A small-molecule ligand and the protein it binds are described below.
Small molecule (SMILES): CC(=O)N[C@H]1[C@H](O[C@H]2[C@H](O)[C@@H](NC(C)=O)CO[C@@H]2CO)O[C@H](CO)[C@@H](O)[C@@H]1O

Binding-site contacts:
Ligand atom C7 contacts residue SER398 of chain 1.D at 3.5 Å.
Ligand atom C4 contacts residue ASN371 of chain 1.D at 3.9 Å.
Ligand atom N2 contacts residue ASN371 of chain 1.D at 2.6 Å (h-bond).
Ligand atom C7 contacts residue ASN371 of chain 1.D at 3.1 Å.
Ligand atom C2 contacts residue ASN371 of chain 1.D at 2.0 Å.
Ligand atom O7 contacts residue ASN371 of chain 1.D at 3.1 Å (h-bond).
Ligand atom O7 contacts residue SER398 of chain 1.D at 3.0 Å.
Ligand atom C8 contacts residue SER398 of chain 1.D at 3.4 Å.
Ligand atom O5 contacts residue PRO381 of chain 1.D at 4.1 Å.
Ligand atom O3 contacts residue ASN371 of chain 1.D at 4.3 Å.
Ligand atom O6 contacts residue NAG1 of chain 1.NA at 4.5 Å.
Ligand atom C6 contacts residue NAG1 of chain 1.NA at 3.3 Å.
Ligand atom C3 contacts residue ASN371 of chain 1.D at 3.4 Å.
Ligand atom C5 contacts residue NAG1 of chain 1.NA at 4.2 Å.
Ligand atom C8 contacts residue GLU400 of chain 1.D at 3.7 Å.
Ligand atom C8 contacts residue ASN371 of chain 1.D at 4.3 Å.
Ligand atom C5 contacts residue ASN371 of chain 1.D at 3.5 Å.
Ligand atom C8 contacts residue ILE399 of chain 1.D at 3.6 Å (hydrophobic).
Ligand atom C1 contacts residue ASN371 of chain 1.D at 1.4 Å.
Ligand atom O5 contacts residue ASN371 of chain 1.D at 2.3 Å (h-bond).

Sequence of chain 1.D:
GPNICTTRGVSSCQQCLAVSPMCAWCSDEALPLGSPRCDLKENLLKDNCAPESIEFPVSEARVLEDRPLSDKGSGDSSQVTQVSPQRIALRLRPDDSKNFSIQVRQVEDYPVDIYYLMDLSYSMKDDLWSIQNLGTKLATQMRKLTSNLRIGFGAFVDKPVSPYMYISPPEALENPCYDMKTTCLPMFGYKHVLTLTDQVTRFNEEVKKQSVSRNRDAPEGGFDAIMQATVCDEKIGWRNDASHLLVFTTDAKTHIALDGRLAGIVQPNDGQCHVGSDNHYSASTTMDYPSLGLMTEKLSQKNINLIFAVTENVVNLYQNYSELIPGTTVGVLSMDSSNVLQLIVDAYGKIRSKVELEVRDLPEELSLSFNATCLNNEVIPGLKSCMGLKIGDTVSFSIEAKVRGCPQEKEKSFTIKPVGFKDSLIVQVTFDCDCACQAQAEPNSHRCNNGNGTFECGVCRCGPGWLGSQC